The protein below binds the small molecule below.
Small molecule (SMILES): C[C@H]1O[C@@H]2O[C@H]3[C@H](O)[C@@H](O)[C@@H](O[C@H]4[C@H](O)[C@@H](O)[C@@H](O[C@H]5[C@H](O)[C@@H](O)[C@@H](O[C@H]6[C@H](O)[C@@H](O)[C@@H](O[C@H]7[C@H](O)[C@@H](O)[C@@H](O[C@H]8[C@H](O)[C@@H](O)[C@@H](O[C@H]1[C@H](O)[C@H]2O)O[C@@H]8CO)O[C@@H]7CO)O[C@@H]6CO)O[C@@H]5CO)O[C@@H]4CO)O[C@@H]3CO

Binding-site contacts:
Ligand atom O5 contacts residue TA51 of chain 1.E at 2.9 Å.
Ligand atom C1 contacts residue TA51 of chain 1.E at 4.1 Å.
Ligand atom C4 contacts residue TA51 of chain 1.E at 3.4 Å.
Ligand atom C5 contacts residue TA51 of chain 1.E at 2.8 Å.
Ligand atom O4 contacts residue TA51 of chain 1.E at 3.9 Å.
Ligand atom C6 contacts residue TA51 of chain 1.E at 1.6 Å.
Ligand atom O6 contacts residue TA51 of chain 1.E at 4.0 Å.